Sequence of chain 1.B:
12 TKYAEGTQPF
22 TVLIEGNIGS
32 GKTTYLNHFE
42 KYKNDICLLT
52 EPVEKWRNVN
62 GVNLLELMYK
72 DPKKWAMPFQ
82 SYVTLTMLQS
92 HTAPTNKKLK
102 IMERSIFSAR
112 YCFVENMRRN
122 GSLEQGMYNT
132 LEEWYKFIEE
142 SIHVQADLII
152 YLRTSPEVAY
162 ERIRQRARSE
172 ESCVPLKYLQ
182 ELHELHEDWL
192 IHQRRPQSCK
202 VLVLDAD

A small-molecule ligand and the protein it binds are described below.
Small molecule (SMILES): Nc1nc2c(ncn2[C@H]2C[C@H](O)[C@@H](CO[P](=O)(O)O[P](=O)(O)OP(=O)(O)O)O2)c(=O)[nH]1

Binding-site contacts:
Ligand atom C3' contacts residue GLU172 of chain 1.B at 3.3 Å.
Ligand atom O1B contacts residue THR34 of chain 1.B at 3.5 Å (h-bond).
Ligand atom O3G contacts residue GLY32 of chain 1.B at 3.0 Å (h-bond).
Ligand atom C4 contacts residue PHE114 of chain 1.B at 3.5 Å (hydrophobic).
Ligand atom O1G contacts residue LYS33 of chain 1.B at 3.4 Å (salt-bridge).
Ligand atom O1G contacts residue GLU104 of chain 1.B at 3.4 Å (salt-bridge).
Ligand atom O3B contacts residue GLU104 of chain 1.B at 3.5 Å (salt-bridge).
Ligand atom O3B contacts residue LYS33 of chain 1.B at 2.8 Å (salt-bridge).
Ligand atom O1G contacts residue THR34 of chain 1.B at 2.9 Å (h-bond).
Ligand atom O3' contacts residue GLU172 of chain 1.B at 2.7 Å (salt-bridge).
Ligand atom N3 contacts residue TRP57 of chain 1.B at 3.5 Å.
Ligand atom C6 contacts residue PHE114 of chain 1.B at 3.3 Å (hydrophobic).
Ligand atom N7 contacts residue PHE114 of chain 1.B at 3.3 Å.
Ligand atom O2A contacts residue ARG105 of chain 1.B at 2.7 Å (salt-bridge).
Ligand atom O2B contacts residue ARG167 of chain 1.B at 3.1 Å (salt-bridge).
Ligand atom O2G contacts residue GLY30 of chain 1.B at 2.9 Å (h-bond).
Ligand atom N7 contacts residue GLN81 of chain 1.B at 3.1 Å (h-bond).
Ligand atom C5 contacts residue GLN81 of chain 1.B at 3.5 Å.
Ligand atom C6 contacts residue GLN81 of chain 1.B at 3.5 Å.
Ligand atom O6 contacts residue GLN81 of chain 1.B at 2.7 Å (h-bond).
Ligand atom C3' contacts residue TYR70 of chain 1.B at 3.5 Å (hydrophobic).
Ligand atom C2' contacts residue TYR70 of chain 1.B at 3.3 Å (hydrophobic).
Ligand atom N1 contacts residue PHE114 of chain 1.B at 3.4 Å.
Ligand atom O3' contacts residue TYR70 of chain 1.B at 2.6 Å (h-bond).
Ligand atom O1A contacts residue ILE29 of chain 1.B at 3.2 Å.
Ligand atom C2' contacts residue ILE29 of chain 1.B at 3.5 Å (hydrophobic).
Ligand atom O6 contacts residue PHE114 of chain 1.B at 3.1 Å.
Ligand atom O1B contacts residue ARG169 of chain 1.B at 2.9 Å (salt-bridge).
Ligand atom O1B contacts residue GLU104 of chain 1.B at 3.4 Å (salt-bridge).
Ligand atom N7 contacts residue PHE80 of chain 1.B at 3.3 Å.
Ligand atom O3G contacts residue SER31 of chain 1.B at 3.2 Å (h-bond).
Ligand atom PG contacts residue LYS33 of chain 1.B at 3.5 Å.
Ligand atom O1A contacts residue LYS33 of chain 1.B at 2.8 Å (salt-bridge).
Ligand atom O3G contacts residue LYS33 of chain 1.B at 2.7 Å (salt-bridge).
Ligand atom O2G contacts residue ARG167 of chain 1.B at 2.6 Å (salt-bridge).
Ligand atom O1A contacts residue ARG105 of chain 1.B at 2.7 Å (salt-bridge).
Ligand atom C8 contacts residue PHE80 of chain 1.B at 3.3 Å (hydrophobic).
Ligand atom N2 contacts residue ARG105 of chain 1.B at 3.2 Å.
Ligand atom O2B contacts residue ARG169 of chain 1.B at 3.4 Å (salt-bridge).
Ligand atom C5 contacts residue PHE114 of chain 1.B at 3.3 Å (hydrophobic).